Binding-site contacts:
Ligand atom N contacts residue PRO1 of chain 1.C at 3.6 Å.
Ligand atom C contacts residue GLN61 of chain 1.A at 4.1 Å.
Ligand atom CB contacts residue ASN100 of chain 1.A at 3.4 Å.
Ligand atom O contacts residue HIS124 of chain 1.A at 3.3 Å.
Ligand atom CB contacts residue HIS124 of chain 1.A at 4.1 Å.
Ligand atom N contacts residue ASN100 of chain 1.A at 2.9 Å (h-bond).
Ligand atom CA contacts residue PRO1 of chain 1.C at 2.5 Å (hydrophobic).
Ligand atom C contacts residue PRO1 of chain 1.C at 1.3 Å (hydrophobic).
Ligand atom CB contacts residue PRO1 of chain 1.C at 3.2 Å (hydrophobic).
Ligand atom O contacts residue ASN100 of chain 1.A at 3.0 Å (h-bond).
Ligand atom C contacts residue ALA99 of chain 1.A at 4.3 Å (hydrophobic).
Ligand atom C contacts residue ASN100 of chain 1.A at 3.8 Å.
Ligand atom O contacts residue ALA99 of chain 1.A at 3.3 Å.
Ligand atom O contacts residue GLN61 of chain 1.A at 4.2 Å.
Ligand atom O contacts residue PRO1 of chain 1.C at 2.2 Å (h-bond).
Ligand atom CA contacts residue ASN100 of chain 1.A at 3.5 Å.
Ligand atom C contacts residue HIS124 of chain 1.A at 3.6 Å.

This protein binds this small molecule.
Small molecule (SMILES): C[C@H](N)C(=O)O

Sequence of chain 1.A:
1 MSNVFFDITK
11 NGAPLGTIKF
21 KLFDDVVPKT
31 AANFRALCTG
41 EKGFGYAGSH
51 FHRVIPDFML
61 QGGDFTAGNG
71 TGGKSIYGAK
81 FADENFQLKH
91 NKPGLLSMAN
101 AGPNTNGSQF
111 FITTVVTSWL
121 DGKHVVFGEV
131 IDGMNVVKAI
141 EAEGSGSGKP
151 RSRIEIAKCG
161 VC